This small molecule binds to this protein.
Small molecule (SMILES): Nc1ncnc2c1ncn2[C@@H]1O[C@H](CO[P](=O)(O)O[P](=O)(O)NP(=O)(O)O)[C@@H](O)[C@H]1O

Binding-site contacts:
Ligand atom O1G contacts residue ASN110 of chain 2.A at 3.6 Å (h-bond).
Ligand atom PB contacts residue ARG91 of chain 2.A at 3.6 Å.
Ligand atom C5' contacts residue LYS114 of chain 2.A at 2.9 Å.
Ligand atom O2B contacts residue LYS56 of chain 2.A at 4.4 Å.
Ligand atom PB contacts residue LYS56 of chain 2.A at 3.4 Å.
Ligand atom O2G contacts residue GLU76 of chain 2.A at 4.3 Å.
Ligand atom O2' contacts residue GLU130 of chain 2.A at 4.4 Å.
Ligand atom C5 contacts residue LYS114 of chain 2.A at 4.4 Å.
Ligand atom O3A contacts residue LYS56 of chain 2.A at 4.0 Å.
Ligand atom C4' contacts residue LYS114 of chain 2.A at 4.0 Å.
Ligand atom N7 contacts residue ARG144 of chain 2.A at 2.6 Å (salt-bridge).
Ligand atom N3B contacts residue LYS56 of chain 2.A at 4.3 Å.
Ligand atom O2B contacts residue GLU76 of chain 2.A at 4.2 Å.
Ligand atom C5 contacts residue ARG144 of chain 2.A at 3.8 Å.
Ligand atom O4' contacts residue LYS114 of chain 2.A at 3.9 Å.
Ligand atom O2A contacts residue ASP118 of chain 2.A at 3.2 Å (salt-bridge).
Ligand atom O5' contacts residue ARG91 of chain 2.A at 4.3 Å.
Ligand atom O3' contacts residue GLU124 of chain 2.A at 4.3 Å.
Ligand atom C1' contacts residue GLU130 of chain 2.A at 4.2 Å.
Ligand atom N9 contacts residue LYS114 of chain 2.A at 3.9 Å.
Ligand atom N9 contacts residue GLU130 of chain 2.A at 4.3 Å.
Ligand atom O1B contacts residue ARG91 of chain 2.A at 3.5 Å (salt-bridge).
Ligand atom O2' contacts residue PHE53 of chain 2.A at 4.0 Å.
Ligand atom N7 contacts residue LYS114 of chain 2.A at 3.5 Å (salt-bridge).
Ligand atom C4 contacts residue GLU130 of chain 2.A at 3.8 Å.
Ligand atom O3A contacts residue ARG91 of chain 2.A at 4.5 Å.
Ligand atom O2B contacts residue ARG91 of chain 2.A at 2.7 Å (salt-bridge).
Ligand atom O3G contacts residue ASP118 of chain 2.A at 4.2 Å.
Ligand atom O1B contacts residue LYS56 of chain 2.A at 1.9 Å (salt-bridge).
Ligand atom C8 contacts residue ARG144 of chain 2.A at 3.4 Å.
Ligand atom N3 contacts residue GLU130 of chain 2.A at 2.9 Å (salt-bridge).
Ligand atom O2G contacts residue ASN110 of chain 2.A at 4.4 Å.
Ligand atom N1 contacts residue GLU130 of chain 2.A at 4.5 Å.
Ligand atom PG contacts residue ASN110 of chain 2.A at 4.4 Å.
Ligand atom O5' contacts residue LYS114 of chain 2.A at 3.8 Å.
Ligand atom O3' contacts residue LYS23 of chain 2.A at 3.5 Å (salt-bridge).
Ligand atom N6 contacts residue ARG144 of chain 2.A at 3.9 Å.
Ligand atom C8 contacts residue LYS114 of chain 2.A at 3.2 Å.
Ligand atom C2 contacts residue GLU130 of chain 2.A at 3.3 Å.
Ligand atom C6 contacts residue ARG144 of chain 2.A at 4.4 Å.

Sequence of chain 2.A:
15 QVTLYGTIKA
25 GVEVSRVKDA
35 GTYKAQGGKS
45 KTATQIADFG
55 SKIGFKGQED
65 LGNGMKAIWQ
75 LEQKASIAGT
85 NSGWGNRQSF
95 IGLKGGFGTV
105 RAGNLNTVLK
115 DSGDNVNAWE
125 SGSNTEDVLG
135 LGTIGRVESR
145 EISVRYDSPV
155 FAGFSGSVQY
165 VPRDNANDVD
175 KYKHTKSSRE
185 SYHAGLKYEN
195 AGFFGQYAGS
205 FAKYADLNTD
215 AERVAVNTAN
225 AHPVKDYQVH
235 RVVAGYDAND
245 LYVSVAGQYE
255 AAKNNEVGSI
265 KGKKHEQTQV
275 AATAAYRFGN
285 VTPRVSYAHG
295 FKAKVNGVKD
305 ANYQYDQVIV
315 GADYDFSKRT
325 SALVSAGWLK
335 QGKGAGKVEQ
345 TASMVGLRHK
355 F